The protein below binds the small molecule below.
Small molecule (SMILES): CC(=O)N[C@H]1[C@H]([C@H](O)[C@H](O)CO)O[C@@](O[C@H]2[C@@H](O)[C@@H](CO)O[C@@H](O)[C@@H]2F)(C(=O)O)C[C@@H]1O

Sequence of chain 1.A:
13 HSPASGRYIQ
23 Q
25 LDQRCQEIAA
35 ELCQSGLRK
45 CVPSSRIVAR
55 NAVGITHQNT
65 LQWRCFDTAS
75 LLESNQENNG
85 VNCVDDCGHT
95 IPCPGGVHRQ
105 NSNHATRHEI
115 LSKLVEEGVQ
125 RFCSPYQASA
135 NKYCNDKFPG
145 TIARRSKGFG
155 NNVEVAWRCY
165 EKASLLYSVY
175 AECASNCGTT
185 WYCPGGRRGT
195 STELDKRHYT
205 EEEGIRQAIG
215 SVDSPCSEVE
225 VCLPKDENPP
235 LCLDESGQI

Binding-site contacts:
Ligand atom O6 contacts residue THR204 of chain 1.A at 3.8 Å.
Ligand atom C6 contacts residue HIS202 of chain 1.A at 3.4 Å.
Ligand atom C7 contacts residue HIS202 of chain 1.A at 4.2 Å.
Ligand atom C3 contacts residue HIS202 of chain 1.A at 3.9 Å.
Ligand atom N5 contacts residue LYS200 of chain 1.A at 3.2 Å (salt-bridge).
Ligand atom C4 contacts residue THR204 of chain 1.A at 4.2 Å.
Ligand atom O1A contacts residue TYR203 of chain 1.A at 3.6 Å.
Ligand atom O1A contacts residue HIS202 of chain 1.A at 4.2 Å.
Ligand atom C4 contacts residue LYS200 of chain 1.A at 3.4 Å.
Ligand atom C10 contacts residue HIS202 of chain 1.A at 3.8 Å.
Ligand atom O4 contacts residue HIS202 of chain 1.A at 4.0 Å.
Ligand atom C1 contacts residue THR204 of chain 1.A at 3.4 Å.
Ligand atom O10 contacts residue HIS202 of chain 1.A at 3.9 Å.
Ligand atom C8 contacts residue TYR203 of chain 1.A at 4.1 Å (hydrophobic).
Ligand atom O8 contacts residue TYR203 of chain 1.A at 3.9 Å.
Ligand atom C6 contacts residue TYR203 of chain 1.A at 4.2 Å (hydrophobic).
Ligand atom C11 contacts residue LYS200 of chain 1.A at 4.0 Å.
Ligand atom C1 contacts residue TYR203 of chain 1.A at 4.4 Å (hydrophobic).
Ligand atom O1B contacts residue HIS202 of chain 1.A at 3.1 Å (h-bond).
Ligand atom N5 contacts residue TYR203 of chain 1.A at 3.9 Å.
Ligand atom C1 contacts residue HIS202 of chain 1.A at 3.9 Å.
Ligand atom O8 contacts residue THR204 of chain 1.A at 4.2 Å.
Ligand atom O1B contacts residue THR204 of chain 1.A at 2.7 Å (h-bond).
Ligand atom C5 contacts residue HIS202 of chain 1.A at 3.4 Å.
Ligand atom O10 contacts residue ARG201 of chain 1.A at 3.8 Å.
Ligand atom C10 contacts residue TYR203 of chain 1.A at 4.0 Å (hydrophobic).
Ligand atom C7 contacts residue TYR203 of chain 1.A at 3.6 Å (hydrophobic).
Ligand atom O1B contacts residue ARG162 of chain 1.A at 4.4 Å.
Ligand atom O10 contacts residue TYR203 of chain 1.A at 3.6 Å.
Ligand atom C4 contacts residue HIS202 of chain 1.A at 3.4 Å.
Ligand atom C5 contacts residue THR204 of chain 1.A at 4.3 Å.
Ligand atom C5 contacts residue LYS200 of chain 1.A at 3.9 Å.
Ligand atom C9 contacts residue TYR203 of chain 1.A at 4.0 Å (hydrophobic).
Ligand atom C10 contacts residue LYS200 of chain 1.A at 3.3 Å.
Ligand atom O4 contacts residue LYS200 of chain 1.A at 2.6 Å (salt-bridge).
Ligand atom N5 contacts residue HIS202 of chain 1.A at 2.7 Å (h-bond).
Ligand atom O10 contacts residue LYS200 of chain 1.A at 3.5 Å (salt-bridge).
Ligand atom O1A contacts residue THR204 of chain 1.A at 2.8 Å (h-bond).
Ligand atom C6 contacts residue THR204 of chain 1.A at 4.2 Å.